Sequence of chain 2.C:
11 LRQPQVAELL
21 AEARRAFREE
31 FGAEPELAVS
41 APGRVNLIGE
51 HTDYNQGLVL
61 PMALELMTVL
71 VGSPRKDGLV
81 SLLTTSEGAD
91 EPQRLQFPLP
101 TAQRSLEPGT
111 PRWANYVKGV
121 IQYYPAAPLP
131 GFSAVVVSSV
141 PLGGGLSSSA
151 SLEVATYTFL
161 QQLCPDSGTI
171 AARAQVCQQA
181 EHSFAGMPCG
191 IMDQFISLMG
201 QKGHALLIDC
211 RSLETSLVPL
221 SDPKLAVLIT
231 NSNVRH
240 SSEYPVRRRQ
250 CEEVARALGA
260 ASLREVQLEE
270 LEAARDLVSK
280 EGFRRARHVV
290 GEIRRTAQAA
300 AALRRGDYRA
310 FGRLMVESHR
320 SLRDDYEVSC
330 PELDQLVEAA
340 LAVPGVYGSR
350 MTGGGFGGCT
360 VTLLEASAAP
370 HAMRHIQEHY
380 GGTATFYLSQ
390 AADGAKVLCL

This small molecule binds to this protein.
Small molecule (SMILES): OC[C@H]1O[C@@H](O)[C@H](O)[C@@H](O)[C@H]1O

Binding-site contacts:
Ligand atom O1 contacts residue GLY352 of chain 2.C at 4.3 Å.
Ligand atom C4 contacts residue ASP53 of chain 2.C at 3.3 Å.
Ligand atom O1 contacts residue ARG44 of chain 2.C at 4.3 Å.
Ligand atom O5 contacts residue TYR243 of chain 2.C at 3.8 Å.
Ligand atom O4 contacts residue ASP53 of chain 2.C at 2.8 Å (salt-bridge).
Ligand atom C4 contacts residue TYR243 of chain 2.C at 3.7 Å (hydrophobic).
Ligand atom O4 contacts residue GLY190 of chain 2.C at 4.2 Å.
Ligand atom O6 contacts residue GLY49 of chain 2.C at 4.1 Å.
Ligand atom O5 contacts residue GLY353 of chain 2.C at 3.4 Å (h-bond).
Ligand atom O3 contacts residue ASP193 of chain 2.C at 4.3 Å.
Ligand atom O2 contacts residue ASP193 of chain 2.C at 2.7 Å (salt-bridge).
Ligand atom O4 contacts residue TYR243 of chain 2.C at 2.6 Å (h-bond).
Ligand atom C6 contacts residue GLU50 of chain 2.C at 3.2 Å.
Ligand atom O6 contacts residue GLY352 of chain 2.C at 4.0 Å.
Ligand atom C2 contacts residue TYR243 of chain 2.C at 3.7 Å (hydrophobic).
Ligand atom O6 contacts residue HIS51 of chain 2.C at 2.6 Å (h-bond).
Ligand atom C3 contacts residue GLY190 of chain 2.C at 4.1 Å.
Ligand atom C5 contacts residue GLU50 of chain 2.C at 3.7 Å.
Ligand atom C6 contacts residue HIS51 of chain 2.C at 3.2 Å.
Ligand atom C2 contacts residue ASP193 of chain 2.C at 3.4 Å.
Ligand atom C1 contacts residue ARG44 of chain 2.C at 4.0 Å.
Ligand atom C1 contacts residue GLY353 of chain 2.C at 3.9 Å.
Ligand atom C3 contacts residue ASP193 of chain 2.C at 3.6 Å.
Ligand atom O3 contacts residue TYR243 of chain 2.C at 3.5 Å (h-bond).
Ligand atom C3 contacts residue TYR243 of chain 2.C at 3.9 Å (hydrophobic).
Ligand atom C5 contacts residue GLY352 of chain 2.C at 4.2 Å.
Ligand atom O1 contacts residue GLY353 of chain 2.C at 3.4 Å (h-bond).
Ligand atom O1 contacts residue ASP193 of chain 2.C at 4.0 Å.
Ligand atom O4 contacts residue TYR54 of chain 2.C at 3.8 Å.
Ligand atom C6 contacts residue GLY352 of chain 2.C at 3.8 Å.
Ligand atom O5 contacts residue GLY352 of chain 2.C at 3.7 Å.
Ligand atom O6 contacts residue ASN46 of chain 2.C at 4.2 Å.
Ligand atom C1 contacts residue ASP193 of chain 2.C at 3.6 Å.
Ligand atom C3 contacts residue ASP53 of chain 2.C at 3.5 Å.
Ligand atom O2 contacts residue CYS189 of chain 2.C at 3.4 Å.
Ligand atom O6 contacts residue GLU50 of chain 2.C at 2.2 Å (salt-bridge).
Ligand atom O3 contacts residue ASP53 of chain 2.C at 2.8 Å (salt-bridge).
Ligand atom O3 contacts residue GLY190 of chain 2.C at 2.8 Å (h-bond).
Ligand atom O3 contacts residue CYS189 of chain 2.C at 3.7 Å.
Ligand atom C2 contacts residue CYS189 of chain 2.C at 4.1 Å (hydrophobic).